Binding-site contacts:
Ligand atom O contacts residue GLY142 of chain 1.B at 2.9 Å (h-bond).
Ligand atom C6 contacts residue TYR152 of chain 1.B at 3.8 Å (hydrophobic).
Ligand atom C4 contacts residue ALA123 of chain 1.B at 4.3 Å (hydrophobic).
Ligand atom N1 contacts residue TYR121 of chain 1.B at 2.9 Å (h-bond).
Ligand atom S contacts residue HIS42 of chain 1.B at 4.4 Å.
Ligand atom S1 contacts residue TYR121 of chain 1.B at 4.2 Å.
Ligand atom S1 contacts residue PRO122 of chain 1.B at 4.2 Å.
Ligand atom N1 contacts residue TYR152 of chain 1.B at 3.9 Å.
Ligand atom N contacts residue SO41 of chain 1.E at 4.2 Å.
Ligand atom S contacts residue GLY142 of chain 1.B at 4.0 Å.
Ligand atom C5 contacts residue TYR152 of chain 1.B at 3.8 Å (hydrophobic).
Ligand atom C3 contacts residue TYR152 of chain 1.B at 4.0 Å (hydrophobic).
Ligand atom S contacts residue SO41 of chain 1.E at 4.1 Å.
Ligand atom C6 contacts residue HIS42 of chain 1.B at 4.4 Å.
Ligand atom N contacts residue HIS42 of chain 1.B at 4.4 Å.
Ligand atom O contacts residue SO41 of chain 1.E at 3.4 Å (h-bond).
Ligand atom C5 contacts residue SER126 of chain 1.B at 3.7 Å.
Ligand atom S1 contacts residue TYR141 of chain 1.B at 3.7 Å.
Ligand atom C6 contacts residue SER126 of chain 1.B at 3.5 Å.
Ligand atom C2 contacts residue TYR152 of chain 1.B at 4.2 Å (hydrophobic).
Ligand atom C5 contacts residue GLY142 of chain 1.B at 4.0 Å.
Ligand atom C4 contacts residue TYR121 of chain 1.B at 2.7 Å (hydrophobic).
Ligand atom S1 contacts residue ALA123 of chain 1.B at 4.2 Å.
Ligand atom S1 contacts residue GLY142 of chain 1.B at 4.0 Å.
Ligand atom S1 contacts residue SER126 of chain 1.B at 3.5 Å (h-bond).
Ligand atom C6 contacts residue ALA123 of chain 1.B at 4.4 Å (hydrophobic).
Ligand atom C3 contacts residue ALA123 of chain 1.B at 4.0 Å (hydrophobic).
Ligand atom C3 contacts residue TYR121 of chain 1.B at 4.1 Å (hydrophobic).
Ligand atom C4 contacts residue TYR152 of chain 1.B at 3.6 Å (hydrophobic).
Ligand atom C6 contacts residue GLY142 of chain 1.B at 3.2 Å.
Ligand atom C5 contacts residue ALA123 of chain 1.B at 3.9 Å (hydrophobic).
Ligand atom C contacts residue GLY142 of chain 1.B at 4.0 Å.
Ligand atom O contacts residue HIS42 of chain 1.B at 3.3 Å (h-bond).
Ligand atom C contacts residue TYR152 of chain 1.B at 4.3 Å (hydrophobic).
Ligand atom C4 contacts residue PRO122 of chain 1.B at 3.9 Å (hydrophobic).
Ligand atom S1 contacts residue TYR152 of chain 1.B at 3.8 Å.
Ligand atom O1 contacts residue SO41 of chain 1.E at 4.4 Å.
Ligand atom N1 contacts residue ALA123 of chain 1.B at 4.2 Å.
Ligand atom N1 contacts residue PRO122 of chain 1.B at 4.3 Å.
Ligand atom C4 contacts residue TYR141 of chain 1.B at 3.5 Å (hydrophobic).

Sequence of chain 1.B:
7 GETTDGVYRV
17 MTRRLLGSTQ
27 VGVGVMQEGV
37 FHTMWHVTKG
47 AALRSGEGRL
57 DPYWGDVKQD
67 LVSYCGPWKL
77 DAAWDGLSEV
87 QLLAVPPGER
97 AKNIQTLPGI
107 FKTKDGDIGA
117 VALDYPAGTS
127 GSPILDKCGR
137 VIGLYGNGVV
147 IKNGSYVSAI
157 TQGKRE

A protein and the small-molecule ligand that binds it are described below.
Small molecule (SMILES): NS(=O)(=O)c1ccc2ncsc2c1